Sequence of chain 1.Z:
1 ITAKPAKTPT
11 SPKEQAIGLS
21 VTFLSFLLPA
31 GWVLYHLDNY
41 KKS

Binding-site contacts:
Ligand atom O61 contacts residue TRP98 of chain 1.Q at 3.4 Å (h-bond).
Ligand atom C37 contacts residue ALA30 of chain 1.Z at 3.9 Å (hydrophobic).
Ligand atom C57 contacts residue TYR102 of chain 1.Q at 3.7 Å (hydrophobic).
Ligand atom C4 contacts residue TRP98 of chain 1.Q at 3.9 Å (hydrophobic).
Ligand atom C28 contacts residue LEU95 of chain 1.Q at 4.1 Å (hydrophobic).
Ligand atom O3 contacts residue TYR35 of chain 1.Z at 4.1 Å.
Ligand atom C18 contacts residue LEU28 of chain 1.Z at 3.8 Å (hydrophobic).
Ligand atom C9 contacts residue TYR35 of chain 1.Z at 4.2 Å (hydrophobic).
Ligand atom C40 contacts residue LEU462 of chain 1.N at 3.8 Å (hydrophobic).
Ligand atom O6 contacts residue TYR102 of chain 1.Q at 3.6 Å.
Ligand atom C1 contacts residue LEU28 of chain 1.Z at 4.1 Å (hydrophobic).
Ligand atom C34 contacts residue LEU34 of chain 1.Z at 4.0 Å (hydrophobic).
Ligand atom O3 contacts residue HIS36 of chain 1.Z at 3.9 Å.
Ligand atom C1 contacts residue TRP32 of chain 1.Z at 3.7 Å (hydrophobic).
Ligand atom C22 contacts residue TRP98 of chain 1.Q at 3.2 Å (hydrophobic).
Ligand atom O6 contacts residue TYR35 of chain 1.Z at 4.1 Å.
Ligand atom C37 contacts residue LEU34 of chain 1.Z at 3.7 Å (hydrophobic).
Ligand atom C5 contacts residue TYR35 of chain 1.Z at 3.5 Å (hydrophobic).
Ligand atom C1 contacts residue GLY31 of chain 1.Z at 4.1 Å.
Ligand atom C34 contacts residue PHE459 of chain 1.N at 3.9 Å (hydrophobic).
Ligand atom C31 contacts residue TRP98 of chain 1.Q at 3.2 Å (hydrophobic).
Ligand atom O1 contacts residue TYR35 of chain 1.Z at 3.1 Å.
Ligand atom C19 contacts residue LEU27 of chain 1.Z at 3.5 Å (hydrophobic).
Ligand atom C28 contacts residue LEU27 of chain 1.Z at 3.6 Å (hydrophobic).
Ligand atom C25 contacts residue LEU95 of chain 1.Q at 3.6 Å (hydrophobic).
Ligand atom O61 contacts residue TYR102 of chain 1.Q at 3.2 Å.
Ligand atom C10 contacts residue TYR35 of chain 1.Z at 3.2 Å (hydrophobic).
Ligand atom C6 contacts residue TRP98 of chain 1.Q at 4.1 Å (hydrophobic).
Ligand atom O16 contacts residue TRP98 of chain 1.Q at 4.0 Å.
Ligand atom C11 contacts residue TYR35 of chain 1.Z at 3.7 Å (hydrophobic).
Ligand atom C43 contacts residue PHE459 of chain 1.N at 4.0 Å (hydrophobic).
Ligand atom C57 contacts residue TRP98 of chain 1.Q at 3.4 Å (hydrophobic).
Ligand atom O49 contacts residue TRP32 of chain 1.Z at 4.0 Å.
Ligand atom O55 contacts residue TRP32 of chain 1.Z at 3.8 Å.
Ligand atom O16 contacts residue LEU27 of chain 1.Z at 3.8 Å.
Ligand atom C25 contacts residue TRP98 of chain 1.Q at 3.7 Å (hydrophobic).
Ligand atom O16 contacts residue GLY31 of chain 1.Z at 4.0 Å.
Ligand atom O49 contacts residue LEU28 of chain 1.Z at 3.4 Å (h-bond).
Ligand atom O16 contacts residue LEU28 of chain 1.Z at 3.9 Å.
Ligand atom O5 contacts residue TRP98 of chain 1.Q at 3.1 Å.

This small molecule binds to this protein.
Small molecule (SMILES): CCCCCCCCCCO[C@@H]1O[C@H](CO)[C@@H](O[C@H]2O[C@H](CO)[C@@H](O)[C@H](O)[C@H]2O)[C@H](O)[C@H]1O

Sequence of chain 1.Q:
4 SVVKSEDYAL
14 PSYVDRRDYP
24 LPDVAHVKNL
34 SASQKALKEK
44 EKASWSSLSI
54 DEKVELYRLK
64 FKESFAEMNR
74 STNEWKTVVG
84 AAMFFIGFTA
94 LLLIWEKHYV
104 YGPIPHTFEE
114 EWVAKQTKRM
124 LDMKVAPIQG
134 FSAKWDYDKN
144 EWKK

Sequence of chain 1.N:
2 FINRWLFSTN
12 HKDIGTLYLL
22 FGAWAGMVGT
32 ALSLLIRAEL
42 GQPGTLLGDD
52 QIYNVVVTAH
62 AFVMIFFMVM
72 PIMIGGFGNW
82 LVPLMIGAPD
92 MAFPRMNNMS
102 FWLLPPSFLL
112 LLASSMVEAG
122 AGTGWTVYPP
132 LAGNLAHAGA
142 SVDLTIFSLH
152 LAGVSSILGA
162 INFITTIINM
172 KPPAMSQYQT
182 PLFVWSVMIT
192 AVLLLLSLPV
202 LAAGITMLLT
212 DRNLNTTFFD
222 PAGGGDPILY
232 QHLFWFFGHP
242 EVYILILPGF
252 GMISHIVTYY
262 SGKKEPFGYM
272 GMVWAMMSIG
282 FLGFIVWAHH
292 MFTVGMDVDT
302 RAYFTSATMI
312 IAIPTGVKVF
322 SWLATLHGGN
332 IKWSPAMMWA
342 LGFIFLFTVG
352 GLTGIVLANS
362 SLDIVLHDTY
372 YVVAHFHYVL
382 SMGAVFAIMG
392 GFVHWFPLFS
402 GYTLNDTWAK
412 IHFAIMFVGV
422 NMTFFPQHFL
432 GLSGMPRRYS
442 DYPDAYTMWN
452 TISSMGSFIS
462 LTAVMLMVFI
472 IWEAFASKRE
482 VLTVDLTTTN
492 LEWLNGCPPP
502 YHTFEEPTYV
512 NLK

Sequence of chain 1.Y:
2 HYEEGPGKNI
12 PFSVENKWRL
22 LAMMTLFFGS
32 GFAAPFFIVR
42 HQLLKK